This protein binds this small molecule.
Small molecule (SMILES): O=C(O)Cc1c[nH]c2ccccc12

Binding-site contacts:
Ligand atom C18 contacts residue CYS302 of chain 1.B at 2.9 Å (hydrophobic).
Ligand atom C18 contacts residue NAD1 of chain 1.E at 3.4 Å.
Ligand atom C2 contacts residue VAL301 of chain 1.B at 3.8 Å (hydrophobic).
Ligand atom O2 contacts residue PHE169 of chain 1.B at 3.8 Å.
Ligand atom O2 contacts residue VAL301 of chain 1.B at 4.2 Å.
Ligand atom N contacts residue MET172 of chain 1.B at 4.0 Å.
Ligand atom O3 contacts residue MET173 of chain 1.B at 4.3 Å.
Ligand atom C1 contacts residue ASP459 of chain 1.B at 4.4 Å.
Ligand atom C8 contacts residue MET173 of chain 1.B at 3.4 Å (hydrophobic).
Ligand atom C4 contacts residue ASP459 of chain 1.B at 3.4 Å.
Ligand atom C18 contacts residue PHE169 of chain 1.B at 4.4 Å (hydrophobic).
Ligand atom O3 contacts residue CYS302 of chain 1.B at 2.9 Å (h-bond).
Ligand atom C18 contacts residue VAL301 of chain 1.B at 4.4 Å (hydrophobic).
Ligand atom C contacts residue MET172 of chain 1.B at 4.4 Å (hydrophobic).
Ligand atom C1 contacts residue THR303 of chain 1.B at 4.4 Å.
Ligand atom O3 contacts residue PHE467 of chain 1.B at 3.7 Å.
Ligand atom C1 contacts residue PHE169 of chain 1.B at 4.2 Å (hydrophobic).
Ligand atom C7 contacts residue PHE467 of chain 1.B at 4.4 Å (hydrophobic).
Ligand atom C7 contacts residue PHE169 of chain 1.B at 4.2 Å (hydrophobic).
Ligand atom C1 contacts residue VAL301 of chain 1.B at 4.3 Å (hydrophobic).
Ligand atom N contacts residue TRP176 of chain 1.B at 3.2 Å.
Ligand atom O2 contacts residue CYS302 of chain 1.B at 3.2 Å (h-bond).
Ligand atom C17 contacts residue THR303 of chain 1.B at 3.4 Å.
Ligand atom C7 contacts residue THR303 of chain 1.B at 4.2 Å.
Ligand atom C8 contacts residue PHE169 of chain 1.B at 4.4 Å (hydrophobic).
Ligand atom O2 contacts residue NAD1 of chain 1.E at 3.1 Å.
Ligand atom C17 contacts residue VAL301 of chain 1.B at 3.5 Å (hydrophobic).
Ligand atom C7 contacts residue VAL301 of chain 1.B at 4.3 Å (hydrophobic).
Ligand atom C3 contacts residue ASP459 of chain 1.B at 2.9 Å.
Ligand atom C5 contacts residue MET172 of chain 1.B at 4.1 Å (hydrophobic).
Ligand atom C17 contacts residue CYS302 of chain 1.B at 3.6 Å (hydrophobic).
Ligand atom O2 contacts residue ASN168 of chain 1.B at 3.2 Å (h-bond).
Ligand atom O3 contacts residue NAD1 of chain 1.E at 2.9 Å.
Ligand atom N contacts residue MET173 of chain 1.B at 3.5 Å.
Ligand atom C18 contacts residue PHE467 of chain 1.B at 4.3 Å (hydrophobic).
Ligand atom C17 contacts residue PHE467 of chain 1.B at 4.0 Å (hydrophobic).
Ligand atom C2 contacts residue THR303 of chain 1.B at 3.9 Å.
Ligand atom C2 contacts residue ASP459 of chain 1.B at 3.4 Å.
Ligand atom C contacts residue TRP176 of chain 1.B at 4.3 Å (hydrophobic).
Ligand atom C8 contacts residue TRP176 of chain 1.B at 3.4 Å (hydrophobic).

Sequence of chain 1.B:
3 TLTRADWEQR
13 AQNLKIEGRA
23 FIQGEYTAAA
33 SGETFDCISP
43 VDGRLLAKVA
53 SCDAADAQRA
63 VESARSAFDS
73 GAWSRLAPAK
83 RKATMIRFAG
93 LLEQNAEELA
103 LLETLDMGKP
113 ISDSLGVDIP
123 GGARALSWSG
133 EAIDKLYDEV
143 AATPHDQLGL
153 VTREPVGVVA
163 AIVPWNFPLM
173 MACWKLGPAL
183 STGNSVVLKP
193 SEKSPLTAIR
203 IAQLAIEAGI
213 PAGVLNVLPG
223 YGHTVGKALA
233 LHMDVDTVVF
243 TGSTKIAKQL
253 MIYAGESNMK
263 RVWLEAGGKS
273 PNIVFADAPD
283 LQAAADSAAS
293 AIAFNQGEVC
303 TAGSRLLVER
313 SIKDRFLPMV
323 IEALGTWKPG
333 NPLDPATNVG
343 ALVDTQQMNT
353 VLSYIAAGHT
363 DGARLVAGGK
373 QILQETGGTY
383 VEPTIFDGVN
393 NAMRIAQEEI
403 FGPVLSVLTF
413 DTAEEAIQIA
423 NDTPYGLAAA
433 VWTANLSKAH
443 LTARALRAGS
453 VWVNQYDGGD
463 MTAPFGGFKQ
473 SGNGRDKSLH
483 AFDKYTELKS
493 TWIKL